Sequence of chain 1.B:
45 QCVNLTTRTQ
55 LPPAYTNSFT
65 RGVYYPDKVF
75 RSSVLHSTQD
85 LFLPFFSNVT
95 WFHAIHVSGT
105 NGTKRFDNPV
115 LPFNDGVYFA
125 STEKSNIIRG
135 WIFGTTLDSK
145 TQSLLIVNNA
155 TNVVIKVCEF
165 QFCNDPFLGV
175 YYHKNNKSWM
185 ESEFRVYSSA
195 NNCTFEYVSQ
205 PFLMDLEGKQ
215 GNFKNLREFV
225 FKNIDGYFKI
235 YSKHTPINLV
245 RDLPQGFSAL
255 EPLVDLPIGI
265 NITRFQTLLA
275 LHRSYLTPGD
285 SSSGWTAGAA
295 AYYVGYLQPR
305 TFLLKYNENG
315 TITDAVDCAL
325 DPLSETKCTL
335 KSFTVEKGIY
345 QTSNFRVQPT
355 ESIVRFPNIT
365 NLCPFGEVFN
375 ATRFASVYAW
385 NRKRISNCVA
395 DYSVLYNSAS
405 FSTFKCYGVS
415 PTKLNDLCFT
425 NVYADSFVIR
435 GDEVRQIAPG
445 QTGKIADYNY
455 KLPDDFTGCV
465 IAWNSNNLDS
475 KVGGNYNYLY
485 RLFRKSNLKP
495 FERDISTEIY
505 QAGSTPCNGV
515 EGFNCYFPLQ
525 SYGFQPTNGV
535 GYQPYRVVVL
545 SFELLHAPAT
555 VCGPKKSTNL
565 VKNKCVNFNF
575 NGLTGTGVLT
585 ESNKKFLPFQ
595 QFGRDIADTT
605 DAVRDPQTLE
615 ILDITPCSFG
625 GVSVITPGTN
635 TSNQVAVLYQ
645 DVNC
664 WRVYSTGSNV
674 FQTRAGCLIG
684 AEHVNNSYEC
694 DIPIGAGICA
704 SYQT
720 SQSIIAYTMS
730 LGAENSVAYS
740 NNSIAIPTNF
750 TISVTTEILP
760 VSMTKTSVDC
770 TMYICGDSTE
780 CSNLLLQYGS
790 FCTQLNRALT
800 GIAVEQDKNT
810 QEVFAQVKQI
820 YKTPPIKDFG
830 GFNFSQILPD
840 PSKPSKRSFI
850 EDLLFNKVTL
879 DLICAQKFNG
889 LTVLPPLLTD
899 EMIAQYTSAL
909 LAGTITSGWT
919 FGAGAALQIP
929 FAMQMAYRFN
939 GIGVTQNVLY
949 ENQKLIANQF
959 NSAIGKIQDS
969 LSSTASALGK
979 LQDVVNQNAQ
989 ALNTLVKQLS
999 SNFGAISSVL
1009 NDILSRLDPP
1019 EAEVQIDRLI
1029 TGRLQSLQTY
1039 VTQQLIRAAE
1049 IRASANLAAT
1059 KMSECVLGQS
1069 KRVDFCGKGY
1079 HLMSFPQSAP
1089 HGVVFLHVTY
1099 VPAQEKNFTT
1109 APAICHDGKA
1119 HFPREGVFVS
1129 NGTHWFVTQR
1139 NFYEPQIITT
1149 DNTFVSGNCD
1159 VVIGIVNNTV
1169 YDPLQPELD

The small molecule below binds the protein below.
Small molecule (SMILES): CC(=O)N[C@H]1[C@H](O[C@H]2[C@H](O)[C@@H](NC(C)=O)CO[C@@H]2CO)O[C@H](CO)[C@@H](O)[C@@H]1O

Binding-site contacts:
Ligand atom O6 contacts residue GLN957 of chain 1.B at 4.5 Å.
Ligand atom O4 contacts residue LEU953 of chain 1.B at 4.3 Å.
Ligand atom C1 contacts residue ASN748 of chain 1.B at 1.4 Å.
Ligand atom C7 contacts residue ASN748 of chain 1.B at 4.0 Å.
Ligand atom C8 contacts residue ASN748 of chain 1.B at 4.4 Å.
Ligand atom O6 contacts residue LEU953 of chain 1.B at 4.4 Å.
Ligand atom C3 contacts residue ASN748 of chain 1.B at 3.8 Å.
Ligand atom C7 contacts residue LEU953 of chain 1.B at 3.9 Å (hydrophobic).
Ligand atom C2 contacts residue ASN748 of chain 1.B at 2.5 Å.
Ligand atom C5 contacts residue ASN748 of chain 1.B at 3.6 Å.
Ligand atom C8 contacts residue LEU953 of chain 1.B at 4.0 Å (hydrophobic).
Ligand atom C4 contacts residue ASN748 of chain 1.B at 4.2 Å.
Ligand atom C1 contacts residue GLN1102 of chain 1.B at 4.4 Å.
Ligand atom O5 contacts residue ASN748 of chain 1.B at 2.3 Å (h-bond).
Ligand atom N2 contacts residue ASN748 of chain 1.B at 2.9 Å (h-bond).
Ligand atom O7 contacts residue LEU953 of chain 1.B at 3.8 Å.
Ligand atom O5 contacts residue GLN1102 of chain 1.B at 4.1 Å.